This protein binds this small molecule.
Small molecule (SMILES): CC(=O)N[C@H]1[C@H](O[C@H]2[C@H](O)[C@@H](NC(C)=O)CO[C@@H]2CO)O[C@H](CO)[C@@H](O[C@@H]2O[C@H](CO)[C@@H](O)[C@H](O)[C@H]2NC(C)=O)[C@@H]1O

Binding-site contacts:
Ligand atom C7 contacts residue ASN253 of chain 1.A at 3.2 Å.
Ligand atom O7 contacts residue ARG282 of chain 1.A at 3.4 Å.
Ligand atom O5 contacts residue ASN253 of chain 1.A at 2.3 Å (h-bond).
Ligand atom N2 contacts residue ASN253 of chain 1.A at 2.7 Å (h-bond).
Ligand atom O6 contacts residue PRO229 of chain 1.A at 3.5 Å.
Ligand atom O7 contacts residue ASN253 of chain 1.A at 3.3 Å (h-bond).
Ligand atom C8 contacts residue ASN253 of chain 1.A at 4.3 Å.
Ligand atom C8 contacts residue GLN203 of chain 1.A at 3.6 Å.
Ligand atom C2 contacts residue ASN253 of chain 1.A at 2.2 Å.
Ligand atom C1 contacts residue ASN253 of chain 1.A at 1.5 Å.
Ligand atom C4 contacts residue ASN253 of chain 1.A at 4.1 Å.
Ligand atom C8 contacts residue PRO229 of chain 1.A at 4.3 Å (hydrophobic).
Ligand atom C5 contacts residue ASN253 of chain 1.A at 3.6 Å.
Ligand atom C3 contacts residue ASN253 of chain 1.A at 3.6 Å.

Sequence of chain 1.A:
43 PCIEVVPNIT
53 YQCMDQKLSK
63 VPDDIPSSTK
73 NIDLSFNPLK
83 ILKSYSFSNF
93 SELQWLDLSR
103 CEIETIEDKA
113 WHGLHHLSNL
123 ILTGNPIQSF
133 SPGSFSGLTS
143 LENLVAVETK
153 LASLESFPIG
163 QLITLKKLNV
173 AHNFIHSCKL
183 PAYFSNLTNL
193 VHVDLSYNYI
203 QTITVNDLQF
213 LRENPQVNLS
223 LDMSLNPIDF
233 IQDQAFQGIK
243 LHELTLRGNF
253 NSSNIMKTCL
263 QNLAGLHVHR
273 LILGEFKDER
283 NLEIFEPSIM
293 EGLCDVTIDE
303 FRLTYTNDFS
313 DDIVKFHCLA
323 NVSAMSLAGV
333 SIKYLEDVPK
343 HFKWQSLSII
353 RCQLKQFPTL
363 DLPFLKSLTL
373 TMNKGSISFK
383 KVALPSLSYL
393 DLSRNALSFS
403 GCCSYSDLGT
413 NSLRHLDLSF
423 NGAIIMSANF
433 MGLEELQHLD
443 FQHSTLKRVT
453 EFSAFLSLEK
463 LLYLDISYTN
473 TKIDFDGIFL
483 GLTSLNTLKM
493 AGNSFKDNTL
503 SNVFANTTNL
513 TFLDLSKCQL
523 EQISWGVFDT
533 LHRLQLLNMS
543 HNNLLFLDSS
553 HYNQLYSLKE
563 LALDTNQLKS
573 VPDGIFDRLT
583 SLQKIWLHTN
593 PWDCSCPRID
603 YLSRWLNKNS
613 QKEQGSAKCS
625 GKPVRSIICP